Sequence of chain 1.B:
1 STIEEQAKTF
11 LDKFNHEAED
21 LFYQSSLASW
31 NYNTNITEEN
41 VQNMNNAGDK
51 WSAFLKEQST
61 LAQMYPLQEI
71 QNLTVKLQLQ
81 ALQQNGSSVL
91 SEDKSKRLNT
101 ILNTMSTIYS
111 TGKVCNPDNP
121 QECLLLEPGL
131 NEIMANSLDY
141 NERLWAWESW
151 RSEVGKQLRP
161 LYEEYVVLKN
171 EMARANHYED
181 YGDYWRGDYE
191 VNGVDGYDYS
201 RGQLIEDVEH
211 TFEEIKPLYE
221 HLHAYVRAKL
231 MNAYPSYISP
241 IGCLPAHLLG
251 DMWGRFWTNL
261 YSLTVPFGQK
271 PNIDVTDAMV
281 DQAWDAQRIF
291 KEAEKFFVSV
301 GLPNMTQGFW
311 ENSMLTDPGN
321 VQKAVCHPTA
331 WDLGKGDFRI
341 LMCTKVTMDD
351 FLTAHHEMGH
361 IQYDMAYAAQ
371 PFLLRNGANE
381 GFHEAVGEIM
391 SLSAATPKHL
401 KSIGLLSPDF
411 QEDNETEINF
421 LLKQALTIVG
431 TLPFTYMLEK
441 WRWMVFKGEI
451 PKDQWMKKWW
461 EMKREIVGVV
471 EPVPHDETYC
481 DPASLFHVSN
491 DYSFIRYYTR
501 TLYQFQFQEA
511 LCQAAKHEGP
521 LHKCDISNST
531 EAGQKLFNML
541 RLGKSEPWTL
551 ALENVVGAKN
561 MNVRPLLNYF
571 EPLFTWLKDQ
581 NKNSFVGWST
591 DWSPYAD

Binding-site contacts:
Ligand atom O7 contacts residue ASN304 of chain 1.B at 4.1 Å.
Ligand atom N2 contacts residue ASN304 of chain 1.B at 2.7 Å (h-bond).
Ligand atom C1 contacts residue ASN304 of chain 1.B at 1.4 Å.
Ligand atom C3 contacts residue ASN304 of chain 1.B at 3.7 Å.
Ligand atom C8 contacts residue ASN304 of chain 1.B at 3.8 Å.
Ligand atom C8 contacts residue PRO303 of chain 1.B at 3.9 Å (hydrophobic).
Ligand atom C5 contacts residue ASN304 of chain 1.B at 3.7 Å.
Ligand atom C2 contacts residue ASN304 of chain 1.B at 2.2 Å.
Ligand atom N2 contacts residue VAL298 of chain 1.B at 4.1 Å.
Ligand atom C7 contacts residue ASN304 of chain 1.B at 3.4 Å.
Ligand atom O5 contacts residue ASN304 of chain 1.B at 2.4 Å (h-bond).
Ligand atom C4 contacts residue ASN304 of chain 1.B at 4.1 Å.

The small molecule below binds the protein below.
Small molecule (SMILES): CC(=O)N[C@@H]1[C@@H](O)[C@H](O)[C@@H](CO)O[C@H]1O